Binding-site contacts:
Ligand atom C7 contacts residue ASN23 of chain 1.D at 3.5 Å.
Ligand atom C6 contacts residue GLN26 of chain 1.D at 3.5 Å.
Ligand atom O5 contacts residue SER25 of chain 1.D at 4.2 Å.
Ligand atom C4 contacts residue ASN23 of chain 1.D at 4.2 Å.
Ligand atom C5 contacts residue GLN26 of chain 1.D at 4.2 Å.
Ligand atom C1 contacts residue GLN26 of chain 1.D at 4.2 Å.
Ligand atom N2 contacts residue ASN23 of chain 1.D at 3.0 Å (h-bond).
Ligand atom O5 contacts residue ASN23 of chain 1.D at 2.3 Å (h-bond).
Ligand atom C5 contacts residue ASN23 of chain 1.D at 3.6 Å.
Ligand atom O7 contacts residue ASN23 of chain 1.D at 3.7 Å.
Ligand atom O6 contacts residue GLN26 of chain 1.D at 2.4 Å (h-bond).
Ligand atom C5 contacts residue SER25 of chain 1.D at 4.2 Å.
Ligand atom C2 contacts residue ASN23 of chain 1.D at 2.5 Å.
Ligand atom O6 contacts residue SER25 of chain 1.D at 4.0 Å.
Ligand atom O5 contacts residue GLN26 of chain 1.D at 3.5 Å.
Ligand atom C1 contacts residue ASN23 of chain 1.D at 1.4 Å.
Ligand atom C1 contacts residue SER25 of chain 1.D at 4.3 Å.
Ligand atom C3 contacts residue ASN23 of chain 1.D at 3.8 Å.

Sequence of chain 1.D:
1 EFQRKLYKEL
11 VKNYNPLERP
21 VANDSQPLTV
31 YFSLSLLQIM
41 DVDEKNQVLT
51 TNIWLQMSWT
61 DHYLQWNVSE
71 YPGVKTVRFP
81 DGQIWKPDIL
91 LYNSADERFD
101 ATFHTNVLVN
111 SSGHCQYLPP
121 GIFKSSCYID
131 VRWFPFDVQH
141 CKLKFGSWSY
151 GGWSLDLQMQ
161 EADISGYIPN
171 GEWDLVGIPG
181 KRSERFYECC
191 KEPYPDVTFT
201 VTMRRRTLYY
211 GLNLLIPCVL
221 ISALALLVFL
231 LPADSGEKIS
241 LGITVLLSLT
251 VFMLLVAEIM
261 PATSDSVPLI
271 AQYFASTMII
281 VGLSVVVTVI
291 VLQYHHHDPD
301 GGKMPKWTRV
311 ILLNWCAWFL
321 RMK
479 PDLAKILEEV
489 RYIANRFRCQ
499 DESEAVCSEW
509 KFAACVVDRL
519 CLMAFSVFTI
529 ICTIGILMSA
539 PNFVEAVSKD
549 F

This small molecule binds to this protein.
Small molecule (SMILES): CC(=O)N[C@H]1[C@H](O[C@H]2[C@H](O)[C@@H](NC(C)=O)CO[C@@H]2CO)O[C@H](CO)[C@@H](O)[C@@H]1O